Sequence of chain 1.B:
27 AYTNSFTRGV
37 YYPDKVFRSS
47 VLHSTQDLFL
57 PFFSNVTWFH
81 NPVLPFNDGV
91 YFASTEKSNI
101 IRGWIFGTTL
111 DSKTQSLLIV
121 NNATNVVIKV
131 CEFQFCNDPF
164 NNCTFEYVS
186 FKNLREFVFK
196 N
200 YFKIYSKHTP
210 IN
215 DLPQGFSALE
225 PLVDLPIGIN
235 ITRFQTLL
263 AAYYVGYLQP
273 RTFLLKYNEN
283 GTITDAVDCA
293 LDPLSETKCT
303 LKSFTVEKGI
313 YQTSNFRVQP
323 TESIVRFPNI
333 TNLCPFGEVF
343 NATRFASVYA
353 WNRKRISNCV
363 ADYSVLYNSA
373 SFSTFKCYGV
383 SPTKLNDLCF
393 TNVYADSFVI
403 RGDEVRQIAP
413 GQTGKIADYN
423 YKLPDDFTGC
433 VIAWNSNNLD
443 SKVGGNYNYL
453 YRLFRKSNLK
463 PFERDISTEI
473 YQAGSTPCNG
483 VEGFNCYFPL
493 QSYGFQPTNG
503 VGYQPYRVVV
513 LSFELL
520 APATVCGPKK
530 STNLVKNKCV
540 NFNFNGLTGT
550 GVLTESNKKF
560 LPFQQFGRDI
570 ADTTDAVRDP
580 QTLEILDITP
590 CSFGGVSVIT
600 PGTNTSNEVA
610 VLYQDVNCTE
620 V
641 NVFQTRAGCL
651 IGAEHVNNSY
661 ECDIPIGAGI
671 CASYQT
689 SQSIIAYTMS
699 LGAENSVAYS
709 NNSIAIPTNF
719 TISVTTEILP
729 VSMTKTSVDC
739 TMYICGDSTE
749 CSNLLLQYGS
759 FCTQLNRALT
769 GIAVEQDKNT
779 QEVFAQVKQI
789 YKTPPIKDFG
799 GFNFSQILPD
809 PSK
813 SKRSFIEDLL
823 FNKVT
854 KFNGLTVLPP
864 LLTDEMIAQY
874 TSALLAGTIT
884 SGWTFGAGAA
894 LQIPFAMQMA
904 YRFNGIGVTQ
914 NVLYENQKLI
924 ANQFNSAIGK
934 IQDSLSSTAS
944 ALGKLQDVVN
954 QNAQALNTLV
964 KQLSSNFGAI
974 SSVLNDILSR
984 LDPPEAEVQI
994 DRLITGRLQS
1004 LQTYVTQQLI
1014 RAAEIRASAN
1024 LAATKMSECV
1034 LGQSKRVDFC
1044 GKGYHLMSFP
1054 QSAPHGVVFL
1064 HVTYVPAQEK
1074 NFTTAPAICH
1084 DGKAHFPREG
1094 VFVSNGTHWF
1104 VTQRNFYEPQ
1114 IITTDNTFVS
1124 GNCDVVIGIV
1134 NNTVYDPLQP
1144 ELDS

Binding-site contacts:
Ligand atom C4 contacts residue ASN616 of chain 1.B at 4.2 Å.
Ligand atom C7 contacts residue ASN616 of chain 1.B at 3.0 Å.
Ligand atom N2 contacts residue ASN616 of chain 1.B at 3.0 Å (h-bond).
Ligand atom C8 contacts residue ASN616 of chain 1.B at 4.3 Å.
Ligand atom C5 contacts residue ASN616 of chain 1.B at 3.6 Å.
Ligand atom C3 contacts residue ASN616 of chain 1.B at 3.8 Å.
Ligand atom O7 contacts residue ASN616 of chain 1.B at 2.6 Å (h-bond).
Ligand atom O5 contacts residue ASN616 of chain 1.B at 2.3 Å (h-bond).
Ligand atom O5 contacts residue THR618 of chain 1.B at 4.0 Å.
Ligand atom C1 contacts residue ASN616 of chain 1.B at 1.4 Å.
Ligand atom O6 contacts residue ASN616 of chain 1.B at 4.4 Å.
Ligand atom O6 contacts residue THR618 of chain 1.B at 4.3 Å.
Ligand atom C8 contacts residue GLN644 of chain 1.B at 4.2 Å.
Ligand atom C2 contacts residue ASN616 of chain 1.B at 2.4 Å.
Ligand atom C1 contacts residue THR618 of chain 1.B at 4.3 Å.

This small molecule binds to this protein.
Small molecule (SMILES): CC(=O)N[C@@H]1[C@@H](O)[C@H](O)[C@@H](CO)O[C@H]1O